Binding-site contacts:
Ligand atom C27 contacts residue PHE56 of chain 2.A at 3.5 Å (hydrophobic).
Ligand atom C16 contacts residue VAL88 of chain 2.A at 4.3 Å (hydrophobic).
Ligand atom C26 contacts residue ASN40 of chain 2.A at 4.3 Å.
Ligand atom C25 contacts residue VAL20 of chain 2.A at 3.6 Å (hydrophobic).
Ligand atom C11 contacts residue VAL88 of chain 2.A at 4.2 Å (hydrophobic).
Ligand atom C26 contacts residue ASP103 of chain 2.A at 3.8 Å.
Ligand atom C11 contacts residue LEU61 of chain 2.A at 4.0 Å (hydrophobic).
Ligand atom C27 contacts residue TYR57 of chain 2.A at 3.8 Å (hydrophobic).
Ligand atom C26 contacts residue PHE16 of chain 2.A at 4.3 Å (hydrophobic).
Ligand atom C6 contacts residue TRP120 of chain 2.A at 4.2 Å (hydrophobic).
Ligand atom C25 contacts residue PHE16 of chain 2.A at 3.8 Å (hydrophobic).
Ligand atom C5 contacts residue TRP120 of chain 2.A at 3.9 Å (hydrophobic).
Ligand atom C27 contacts residue ASN40 of chain 2.A at 3.0 Å.
Ligand atom C27 contacts residue MET116 of chain 2.A at 4.0 Å (hydrophobic).
Ligand atom C12 contacts residue VAL88 of chain 2.A at 4.3 Å (hydrophobic).
Ligand atom O26 contacts residue MET116 of chain 2.A at 3.7 Å.
Ligand atom O26 contacts residue ASN40 of chain 2.A at 4.3 Å.
Ligand atom C18 contacts residue ALA118 of chain 2.A at 4.4 Å (hydrophobic).
Ligand atom C6 contacts residue LEU99 of chain 2.A at 4.3 Å (hydrophobic).
Ligand atom C2 contacts residue MET90 of chain 2.A at 3.5 Å (hydrophobic).
Ligand atom C24 contacts residue TYR57 of chain 2.A at 3.6 Å (hydrophobic).
Ligand atom O26 contacts residue ASP103 of chain 2.A at 2.6 Å (salt-bridge).
Ligand atom C25 contacts residue TYR57 of chain 2.A at 3.9 Å (hydrophobic).
Ligand atom C10 contacts residue LEU61 of chain 2.A at 4.3 Å (hydrophobic).
Ligand atom C1 contacts residue MET90 of chain 2.A at 3.7 Å (hydrophobic).
Ligand atom O26 contacts residue PHE86 of chain 2.A at 3.4 Å.
Ligand atom C10 contacts residue GLY60 of chain 2.A at 4.1 Å.
Ligand atom C3 contacts residue MET90 of chain 2.A at 4.0 Å (hydrophobic).
Ligand atom C24 contacts residue VAL20 of chain 2.A at 3.8 Å (hydrophobic).
Ligand atom O1 contacts residue MET90 of chain 2.A at 4.0 Å.
Ligand atom C19 contacts residue TRP120 of chain 2.A at 4.0 Å (hydrophobic).
Ligand atom C26 contacts residue PHE86 of chain 2.A at 3.8 Å (hydrophobic).
Ligand atom C26 contacts residue TYR57 of chain 2.A at 4.1 Å (hydrophobic).
Ligand atom C10 contacts residue VAL88 of chain 2.A at 4.2 Å (hydrophobic).
Ligand atom O26 contacts residue PHE16 of chain 2.A at 4.0 Å.
Ligand atom C19 contacts residue ASN40 of chain 2.A at 3.4 Å.
Ligand atom C26 contacts residue MET116 of chain 2.A at 4.2 Å (hydrophobic).
Ligand atom C5 contacts residue LEU99 of chain 2.A at 3.9 Å (hydrophobic).
Ligand atom C17 contacts residue ASN40 of chain 2.A at 3.5 Å.
Ligand atom C18 contacts residue ASN40 of chain 2.A at 3.0 Å.

Sequence of chain 2.A:
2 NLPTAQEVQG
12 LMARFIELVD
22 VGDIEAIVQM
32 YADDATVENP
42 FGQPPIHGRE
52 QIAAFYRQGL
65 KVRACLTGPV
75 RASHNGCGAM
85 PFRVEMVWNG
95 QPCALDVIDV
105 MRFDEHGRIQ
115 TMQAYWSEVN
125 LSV

A protein and the small-molecule ligand that binds it are described below.
Small molecule (SMILES): C[C@]12CCc3c(ccc4cc(O)ccc34)[C@@H]1CCC2=O